Binding-site contacts:
Ligand atom O4' contacts residue SER126 of chain 7.C at 4.3 Å.
Ligand atom C2 contacts residue ARG180 of chain 7.C at 3.6 Å.
Ligand atom O4' contacts residue PRO190 of chain 7.C at 3.2 Å.
Ligand atom C4 contacts residue ILE350 of chain 7.C at 4.2 Å (hydrophobic).
Ligand atom N6 contacts residue THR349 of chain 7.C at 3.9 Å.
Ligand atom O4' contacts residue ARG180 of chain 7.C at 4.0 Å.
Ligand atom O2' contacts residue SER126 of chain 7.C at 3.6 Å (h-bond).
Ligand atom N9 contacts residue PRO190 of chain 7.C at 4.1 Å.
Ligand atom C4' contacts residue THR124 of chain 7.C at 3.6 Å.
Ligand atom C4 contacts residue VAL192 of chain 7.C at 3.9 Å (hydrophobic).
Ligand atom C5' contacts residue SER126 of chain 7.C at 3.9 Å.
Ligand atom N3 contacts residue ARG180 of chain 7.C at 4.0 Å.
Ligand atom N1 contacts residue VAL192 of chain 7.C at 4.0 Å.
Ligand atom O4' contacts residue THR124 of chain 7.C at 4.3 Å.
Ligand atom O3' contacts residue SER126 of chain 7.C at 3.3 Å.
Ligand atom O2' contacts residue THR124 of chain 7.C at 4.1 Å.
Ligand atom N7 contacts residue ILE350 of chain 7.C at 3.8 Å.
Ligand atom OP1 contacts residue LYS73 of chain 7.C at 4.1 Å.
Ligand atom C1' contacts residue PRO190 of chain 7.C at 3.9 Å (hydrophobic).
Ligand atom C2 contacts residue VAL192 of chain 7.C at 3.7 Å (hydrophobic).
Ligand atom C3' contacts residue SER126 of chain 7.C at 4.3 Å.
Ligand atom OP1 contacts residue THR124 of chain 7.C at 3.8 Å.
Ligand atom O2 contacts residue GLU113 of chain 7.C at 4.2 Å.
Ligand atom N3 contacts residue VAL192 of chain 7.C at 3.4 Å.
Ligand atom OP1 contacts residue THR124 of chain 7.C at 4.0 Å.
Ligand atom O3' contacts residue THR124 of chain 7.C at 4.2 Å.
Ligand atom O2' contacts residue ARG180 of chain 7.C at 3.9 Å.
Ligand atom N6 contacts residue ILE350 of chain 7.C at 4.0 Å.
Ligand atom C5' contacts residue THR124 of chain 7.C at 3.5 Å.
Ligand atom C5 contacts residue ILE350 of chain 7.C at 3.6 Å (hydrophobic).
Ligand atom C8 contacts residue ILE350 of chain 7.C at 4.1 Å (hydrophobic).
Ligand atom C1' contacts residue ARG180 of chain 7.C at 3.7 Å.
Ligand atom P contacts residue SER126 of chain 7.C at 3.7 Å.
Ligand atom OP1 contacts residue SER126 of chain 7.C at 2.8 Å (h-bond).
Ligand atom O2' contacts residue MET125 of chain 7.C at 3.6 Å.
Ligand atom C4' contacts residue SER126 of chain 7.C at 3.4 Å.
Ligand atom O3' contacts residue MET125 of chain 7.C at 4.3 Å.
Ligand atom C8 contacts residue PRO190 of chain 7.C at 4.2 Å (hydrophobic).
Ligand atom C6 contacts residue ILE350 of chain 7.C at 3.8 Å (hydrophobic).
Ligand atom C4' contacts residue PRO190 of chain 7.C at 4.3 Å (hydrophobic).

A protein and the small-molecule ligand that binds it are described below.
Small molecule (SMILES): Nc1ccn([C@@H]2O[C@H](CO[P](=O)(O)O[C@H]3[C@@H](O)[C@H](n4ccc(=O)[nH]c4=O)O[C@@H]3CO[P](=O)(O)O[C@H]3[C@@H](O)[C@H](n4ccc(N)nc4=O)O[C@@H]3CO[P](=O)(O)O[C@H]3[C@@H](O)[C@H](n4ccc(=O)[nH]c4=O)O[C@@H]3CO[P](=O)(O)O[C@H]3[C@@H](O)[C@H](n4cnc5c(=O)nc(N)[nH]c54)O[C@@H]3CO[P](=O)(O)O[C@H]3[C@@H](O)[C@H](n4cnc5c(N)ncnc54)O[C@@H]3CO)[C@@H](O)[C@H]2O)c(=O)n1

Sequence of chain 7.C:
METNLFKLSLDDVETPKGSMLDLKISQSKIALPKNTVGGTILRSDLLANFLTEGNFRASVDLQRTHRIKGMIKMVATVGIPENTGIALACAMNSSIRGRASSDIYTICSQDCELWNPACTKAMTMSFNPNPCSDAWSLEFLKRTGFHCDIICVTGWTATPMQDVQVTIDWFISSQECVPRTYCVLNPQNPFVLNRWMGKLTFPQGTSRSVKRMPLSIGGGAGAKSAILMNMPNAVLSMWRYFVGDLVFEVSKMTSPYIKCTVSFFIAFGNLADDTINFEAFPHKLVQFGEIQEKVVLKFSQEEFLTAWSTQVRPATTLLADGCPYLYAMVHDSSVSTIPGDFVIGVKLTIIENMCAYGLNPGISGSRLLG